Sequence of chain 1.A:
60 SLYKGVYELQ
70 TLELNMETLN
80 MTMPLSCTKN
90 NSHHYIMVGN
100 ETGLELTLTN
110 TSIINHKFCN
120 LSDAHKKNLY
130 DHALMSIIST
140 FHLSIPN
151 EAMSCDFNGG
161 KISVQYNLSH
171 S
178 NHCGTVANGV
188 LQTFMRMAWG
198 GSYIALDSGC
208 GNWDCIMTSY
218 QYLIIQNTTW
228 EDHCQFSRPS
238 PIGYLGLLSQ

The protein below binds the small molecule below.
Small molecule (SMILES): CC(=O)N[C@@H]1[C@@H](O)[C@H](O)[C@@H](CO)O[C@H]1O

Binding-site contacts:
Ligand atom C6 contacts residue TYR129 of chain 1.A at 4.4 Å (hydrophobic).
Ligand atom C5 contacts residue ASN224 of chain 1.A at 3.8 Å.
Ligand atom C8 contacts residue THR226 of chain 1.A at 4.0 Å.
Ligand atom O6 contacts residue GLY160 of chain 1.A at 3.7 Å.
Ligand atom O5 contacts residue ASN224 of chain 1.A at 2.4 Å (h-bond).
Ligand atom C6 contacts residue GLY159 of chain 1.A at 3.4 Å.
Ligand atom C1 contacts residue ILE162 of chain 1.A at 4.4 Å (hydrophobic).
Ligand atom O6 contacts residue GLY159 of chain 1.A at 3.3 Å (h-bond).
Ligand atom C6 contacts residue GLY160 of chain 1.A at 3.8 Å.
Ligand atom C2 contacts residue ASN224 of chain 1.A at 2.5 Å.
Ligand atom O7 contacts residue THR225 of chain 1.A at 3.0 Å.
Ligand atom N2 contacts residue THR226 of chain 1.A at 4.4 Å.
Ligand atom C5 contacts residue GLY159 of chain 1.A at 4.3 Å.
Ligand atom O7 contacts residue ASN224 of chain 1.A at 3.2 Å (h-bond).
Ligand atom C4 contacts residue ASN224 of chain 1.A at 4.3 Å.
Ligand atom C5 contacts residue GLY160 of chain 1.A at 3.6 Å.
Ligand atom C1 contacts residue ASN224 of chain 1.A at 1.5 Å.
Ligand atom C3 contacts residue ASN224 of chain 1.A at 3.9 Å.
Ligand atom C8 contacts residue THR225 of chain 1.A at 3.7 Å.
Ligand atom C7 contacts residue THR225 of chain 1.A at 3.9 Å.
Ligand atom N2 contacts residue ASN224 of chain 1.A at 3.1 Å (h-bond).
Ligand atom O5 contacts residue GLY160 of chain 1.A at 4.2 Å.
Ligand atom C7 contacts residue THR226 of chain 1.A at 3.6 Å.
Ligand atom O5 contacts residue ILE162 of chain 1.A at 4.0 Å.
Ligand atom C8 contacts residue ASN224 of chain 1.A at 3.1 Å.
Ligand atom C7 contacts residue ASN224 of chain 1.A at 3.3 Å.
Ligand atom O7 contacts residue THR226 of chain 1.A at 3.1 Å.